The protein below binds the small molecule below.
Small molecule (SMILES): CC(=O)N[C@@H]1[C@@H](O)[C@H](O)[C@@H](CO)O[C@H]1O

Sequence of chain 33.C:
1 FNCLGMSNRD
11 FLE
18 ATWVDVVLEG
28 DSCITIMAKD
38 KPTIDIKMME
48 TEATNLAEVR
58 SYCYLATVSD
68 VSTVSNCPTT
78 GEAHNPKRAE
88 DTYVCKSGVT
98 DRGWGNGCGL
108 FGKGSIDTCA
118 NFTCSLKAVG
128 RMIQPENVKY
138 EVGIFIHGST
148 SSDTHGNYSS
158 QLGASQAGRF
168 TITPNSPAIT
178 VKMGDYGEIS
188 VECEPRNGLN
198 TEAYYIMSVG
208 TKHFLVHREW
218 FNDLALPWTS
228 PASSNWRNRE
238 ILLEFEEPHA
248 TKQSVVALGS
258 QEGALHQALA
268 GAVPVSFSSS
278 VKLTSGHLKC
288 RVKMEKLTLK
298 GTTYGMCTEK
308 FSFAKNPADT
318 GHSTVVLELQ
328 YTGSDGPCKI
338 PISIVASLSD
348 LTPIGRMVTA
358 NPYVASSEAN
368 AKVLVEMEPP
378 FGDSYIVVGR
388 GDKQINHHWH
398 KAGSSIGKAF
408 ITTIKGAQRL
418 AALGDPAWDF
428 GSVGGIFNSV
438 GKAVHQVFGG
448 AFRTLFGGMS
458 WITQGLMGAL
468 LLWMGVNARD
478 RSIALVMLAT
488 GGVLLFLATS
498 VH

Binding-site contacts:
Ligand atom C1 contacts residue ASN154 of chain 33.C at 1.4 Å.
Ligand atom O5 contacts residue ASN154 of chain 33.C at 2.4 Å (h-bond).
Ligand atom C8 contacts residue ASN154 of chain 33.C at 4.2 Å.
Ligand atom N2 contacts residue ASN154 of chain 33.C at 2.9 Å (h-bond).
Ligand atom C2 contacts residue ASN154 of chain 33.C at 2.4 Å.
Ligand atom C5 contacts residue ASN154 of chain 33.C at 3.7 Å.
Ligand atom C4 contacts residue ASN154 of chain 33.C at 4.2 Å.
Ligand atom C1 contacts residue SER157 of chain 33.C at 3.9 Å.
Ligand atom C7 contacts residue ASN154 of chain 33.C at 4.0 Å.
Ligand atom O5 contacts residue SER157 of chain 33.C at 3.8 Å.
Ligand atom C3 contacts residue ASN154 of chain 33.C at 3.8 Å.